Sequence of chain 1.B:
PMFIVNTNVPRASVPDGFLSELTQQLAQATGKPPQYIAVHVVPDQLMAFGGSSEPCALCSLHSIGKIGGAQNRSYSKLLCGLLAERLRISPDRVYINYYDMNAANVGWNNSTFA

The protein below binds the small molecule below.
Small molecule (SMILES): Cn1ccc2ccc(-c3cn(-c4ccc(O)c(F)c4)nn3)nc2c1=O

Sequence of chain 1.A:
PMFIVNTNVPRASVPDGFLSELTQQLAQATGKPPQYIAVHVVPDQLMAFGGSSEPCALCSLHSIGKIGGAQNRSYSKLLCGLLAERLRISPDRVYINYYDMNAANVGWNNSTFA

Binding-site contacts:
Ligand atom C11 contacts residue TYR95 of chain 1.A at 3.5 Å (hydrophobic).
Ligand atom C14 contacts residue SER63 of chain 1.B at 3.7 Å.
Ligand atom O contacts residue ASN97 of chain 1.A at 2.7 Å (h-bond).
Ligand atom C14 contacts residue ILE64 of chain 1.B at 3.7 Å (hydrophobic).
Ligand atom C10 contacts residue PRO1 of chain 1.B at 3.3 Å (hydrophobic).
Ligand atom N2 contacts residue LYS32 of chain 1.B at 3.9 Å.
Ligand atom N3 contacts residue PRO1 of chain 1.B at 3.9 Å.
Ligand atom C16 contacts residue LYS32 of chain 1.B at 3.9 Å.
Ligand atom F contacts residue MET101 of chain 1.B at 3.1 Å.
Ligand atom N2 contacts residue PRO1 of chain 1.B at 3.5 Å (h-bond).
Ligand atom C8 contacts residue PHE113 of chain 1.B at 3.8 Å (hydrophobic).
Ligand atom N2 contacts residue ILE64 of chain 1.B at 3.2 Å (h-bond).
Ligand atom C11 contacts residue PRO1 of chain 1.B at 3.8 Å (hydrophobic).
Ligand atom C5 contacts residue PHE113 of chain 1.B at 3.7 Å (hydrophobic).
Ligand atom C13 contacts residue HIS62 of chain 1.B at 3.8 Å.
Ligand atom N3 contacts residue LYS32 of chain 1.B at 3.1 Å (salt-bridge).
Ligand atom C3 contacts residue TYR36 of chain 1.B at 3.9 Å (hydrophobic).
Ligand atom C11 contacts residue MET2 of chain 1.B at 4.0 Å (hydrophobic).
Ligand atom C10 contacts residue TYR95 of chain 1.A at 3.4 Å (hydrophobic).
Ligand atom F contacts residue SER63 of chain 1.B at 3.6 Å.
Ligand atom O contacts residue MET2 of chain 1.B at 3.6 Å.
Ligand atom C8 contacts residue PRO1 of chain 1.B at 3.5 Å (hydrophobic).
Ligand atom F contacts residue VAL106 of chain 1.B at 3.5 Å.
Ligand atom C13 contacts residue ASN97 of chain 1.A at 3.8 Å.
Ligand atom O1 contacts residue LYS32 of chain 1.B at 3.1 Å.
Ligand atom O contacts residue HIS62 of chain 1.B at 3.7 Å.
Ligand atom C4 contacts residue TYR36 of chain 1.B at 3.3 Å (hydrophobic).
Ligand atom C16 contacts residue PRO33 of chain 1.B at 3.9 Å (hydrophobic).
Ligand atom C12 contacts residue VAL106 of chain 1.B at 3.9 Å (hydrophobic).
Ligand atom C13 contacts residue VAL106 of chain 1.B at 3.7 Å (hydrophobic).
Ligand atom C9 contacts residue PRO1 of chain 1.B at 3.3 Å (hydrophobic).
Ligand atom N4 contacts residue LYS32 of chain 1.B at 3.4 Å.
Ligand atom C5 contacts residue TYR36 of chain 1.B at 3.5 Å (hydrophobic).
Ligand atom C12 contacts residue ASN97 of chain 1.A at 3.5 Å.
Ligand atom C8 contacts residue TYR95 of chain 1.A at 3.8 Å (hydrophobic).
Ligand atom C14 contacts residue VAL106 of chain 1.B at 3.9 Å (hydrophobic).
Ligand atom N1 contacts residue PRO1 of chain 1.B at 3.1 Å (h-bond).
Ligand atom F contacts residue HIS62 of chain 1.B at 3.1 Å.
Ligand atom F contacts residue ASN97 of chain 1.A at 3.2 Å.
Ligand atom N3 contacts residue ILE64 of chain 1.B at 3.9 Å.